Sequence of chain 2.A:
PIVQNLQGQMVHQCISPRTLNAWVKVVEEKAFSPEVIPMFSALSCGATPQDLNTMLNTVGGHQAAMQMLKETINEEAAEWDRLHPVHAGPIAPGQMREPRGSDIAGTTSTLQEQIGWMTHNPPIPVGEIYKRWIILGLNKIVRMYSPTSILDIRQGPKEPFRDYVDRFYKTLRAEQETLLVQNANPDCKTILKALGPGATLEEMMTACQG

The small molecule below binds the protein below.
Small molecule (SMILES): Cn1nc(NS(C)(=O)=O)c2c(Cl)ccc(-n3c([C@H](Cc4cc(F)cc(F)c4)NC(=O)Cn4nc(C(F)(F)F)c5c4CCC=C5)nc4ncccc4c3=O)c21

Binding-site contacts:
Ligand atom N05 contacts residue ASN74 of chain 2.A at 3.6 Å.
Ligand atom C36 contacts residue LYS70 of chain 2.A at 3.7 Å.
Ligand atom C28 contacts residue ASN57 of chain 2.A at 3.5 Å.
Ligand atom O08 contacts residue LYS70 of chain 2.A at 3.5 Å (salt-bridge).
Ligand atom F53 contacts residue LEU172 of chain 6.A at 3.5 Å.
Ligand atom C14 contacts residue ASN53 of chain 2.A at 3.4 Å.
Ligand atom N23 contacts residue ASN57 of chain 2.A at 3.7 Å.
Ligand atom C46 contacts residue GLN63 of chain 2.A at 3.5 Å.
Ligand atom C04 contacts residue LYS70 of chain 2.A at 3.5 Å.
Ligand atom C38 contacts residue ASN57 of chain 2.A at 3.4 Å.
Ligand atom C33 contacts residue MET66 of chain 2.A at 3.3 Å (hydrophobic).
Ligand atom C30 contacts residue ASN57 of chain 2.A at 3.2 Å.
Ligand atom C40 contacts residue ASN57 of chain 2.A at 3.4 Å.
Ligand atom C14 contacts residue ALA105 of chain 2.A at 3.7 Å (hydrophobic).
Ligand atom C20 contacts residue GLY106 of chain 2.A at 3.5 Å.
Ligand atom CL12 contacts residue ASN74 of chain 2.A at 2.9 Å.
Ligand atom F35 contacts residue ILE73 of chain 2.A at 3.4 Å.
Ligand atom O09 contacts residue ASN74 of chain 2.A at 3.0 Å (h-bond).
Ligand atom F32 contacts residue MET66 of chain 2.A at 3.2 Å.
Ligand atom C48 contacts residue GLN63 of chain 2.A at 3.5 Å.
Ligand atom O18 contacts residue THR107 of chain 2.A at 3.0 Å (h-bond).
Ligand atom F35 contacts residue LEU69 of chain 2.A at 3.2 Å.
Ligand atom C27 contacts residue ASN57 of chain 2.A at 3.6 Å.
Ligand atom O39 contacts residue LYS70 of chain 2.A at 3.3 Å.
Ligand atom F53 contacts residue ARG173 of chain 6.A at 3.2 Å.
Ligand atom N37 contacts residue ASN57 of chain 2.A at 2.6 Å (h-bond).
Ligand atom F35 contacts residue LYS70 of chain 2.A at 3.2 Å.
Ligand atom O18 contacts residue GLY106 of chain 2.A at 3.4 Å (h-bond).
Ligand atom C30 contacts residue LEU56 of chain 2.A at 3.6 Å (hydrophobic).
Ligand atom F35 contacts residue MET66 of chain 2.A at 3.6 Å.
Ligand atom C13 contacts residue TYR130 of chain 2.A at 3.5 Å (hydrophobic).
Ligand atom F52 contacts residue LEU172 of chain 6.A at 3.4 Å.
Ligand atom C48 contacts residue GLN67 of chain 2.A at 3.5 Å.
Ligand atom F32 contacts residue LEU56 of chain 2.A at 3.1 Å.
Ligand atom C17 contacts residue ASN53 of chain 2.A at 3.7 Å.
Ligand atom C34 contacts residue LYS70 of chain 2.A at 3.6 Å.
Ligand atom N25 contacts residue ASN57 of chain 2.A at 2.9 Å (h-bond).
Ligand atom C15 contacts residue THR107 of chain 2.A at 3.7 Å.
Ligand atom C28 contacts residue ASN53 of chain 2.A at 3.5 Å.
Ligand atom C14 contacts residue TYR130 of chain 2.A at 3.4 Å (hydrophobic).

Sequence of chain 6.A:
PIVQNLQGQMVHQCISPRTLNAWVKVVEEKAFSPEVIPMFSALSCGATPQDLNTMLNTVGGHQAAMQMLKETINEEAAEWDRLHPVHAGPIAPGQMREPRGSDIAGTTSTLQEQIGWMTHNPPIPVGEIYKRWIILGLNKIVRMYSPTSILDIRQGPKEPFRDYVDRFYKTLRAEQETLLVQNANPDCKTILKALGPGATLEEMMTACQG